Sequence of chain 1.D:
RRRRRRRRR

Binding-site contacts:
Ligand atom O contacts residue SER117 of chain 1.A at 3.3 Å.
Ligand atom CZ contacts residue TRP110 of chain 1.A at 3.4 Å (hydrophobic).
Ligand atom NH2 contacts residue SER117 of chain 1.A at 3.3 Å (h-bond).
Ligand atom NE contacts residue SER117 of chain 1.A at 3.2 Å (h-bond).
Ligand atom CB contacts residue SER159 of chain 1.A at 3.2 Å.
Ligand atom NH1 contacts residue TRP194 of chain 1.A at 3.2 Å.
Ligand atom O contacts residue ASN72 of chain 1.A at 3.2 Å (h-bond).
Ligand atom NH2 contacts residue GLU65 of chain 1.B at 2.7 Å (salt-bridge).
Ligand atom O contacts residue ASN198 of chain 1.A at 3.0 Å (h-bond).
Ligand atom CZ contacts residue GLY76 of chain 1.A at 3.1 Å.
Ligand atom NE contacts residue SER159 of chain 1.A at 2.9 Å (h-bond).
Ligand atom NH1 contacts residue GLY76 of chain 1.A at 1.8 Å (h-bond).
Ligand atom NE contacts residue SER201 of chain 1.A at 2.9 Å (h-bond).
Ligand atom CZ contacts residue TRP194 of chain 1.A at 3.4 Å (hydrophobic).
Ligand atom NH1 contacts residue GLY160 of chain 1.A at 2.6 Å (h-bond).
Ligand atom NH1 contacts residue TRP110 of chain 1.A at 3.1 Å.
Ligand atom CD contacts residue GLY118 of chain 1.A at 3.3 Å.
Ligand atom O contacts residue TRP152 of chain 1.A at 3.2 Å (h-bond).
Ligand atom NH1 contacts residue GLY118 of chain 1.A at 2.4 Å (h-bond).
Ligand atom O contacts residue SER75 of chain 1.A at 3.4 Å.
Ligand atom CD contacts residue SER75 of chain 1.A at 3.2 Å.
Ligand atom NH2 contacts residue SER201 of chain 1.A at 3.4 Å (h-bond).
Ligand atom CG contacts residue SER159 of chain 1.A at 3.2 Å.
Ligand atom CZ contacts residue GLY118 of chain 1.A at 3.1 Å.
Ligand atom N contacts residue ASN114 of chain 1.A at 3.3 Å (h-bond).
Ligand atom NH1 contacts residue SER33 of chain 1.A at 3.2 Å (h-bond).
Ligand atom NH2 contacts residue ASN78 of chain 1.A at 2.8 Å (h-bond).
Ligand atom O contacts residue ASN114 of chain 1.A at 3.4 Å (h-bond).
Ligand atom CB contacts residue ASN198 of chain 1.A at 3.1 Å.
Ligand atom N contacts residue ARG9 of chain 1.D at 2.3 Å (salt-bridge).
Ligand atom NH2 contacts residue TRP194 of chain 1.A at 3.1 Å.
Ligand atom NH2 contacts residue ASN120 of chain 1.A at 2.5 Å (h-bond).
Ligand atom NH2 contacts residue ASN162 of chain 1.A at 2.7 Å (h-bond).
Ligand atom O contacts residue ASN156 of chain 1.A at 2.8 Å (h-bond).
Ligand atom CD contacts residue TRP68 of chain 1.B at 3.3 Å (hydrophobic).
Ligand atom CD contacts residue TRP152 of chain 1.A at 3.3 Å (hydrophobic).
Ligand atom N contacts residue ASN156 of chain 1.A at 3.0 Å (h-bond).
Ligand atom N contacts residue ASN198 of chain 1.A at 2.8 Å (h-bond).
Ligand atom NH1 contacts residue GLU65 of chain 1.B at 3.4 Å (salt-bridge).
Ligand atom NH1 contacts residue GLU149 of chain 1.A at 2.7 Å (salt-bridge).

This protein binds this small molecule.
Small molecule (SMILES): NC(N)=NCCC[C@@H](C=O)NC(=O)[C@H](CCCN=C(N)N)NC(=O)[C@H](CCCN=C(N)N)NC(=O)[C@H](CCCN=C(N)N)NC(=O)[C@H](CCCN=C(N)N)NC(=O)[C@H](CCCN=C(N)N)NC(=O)[C@H](CCCN=C(N)N)NC(=O)[C@H](CCCN=C(N)N)NC(=O)[C@@H](N)CCCN=C(N)N

Sequence of chain 1.B:
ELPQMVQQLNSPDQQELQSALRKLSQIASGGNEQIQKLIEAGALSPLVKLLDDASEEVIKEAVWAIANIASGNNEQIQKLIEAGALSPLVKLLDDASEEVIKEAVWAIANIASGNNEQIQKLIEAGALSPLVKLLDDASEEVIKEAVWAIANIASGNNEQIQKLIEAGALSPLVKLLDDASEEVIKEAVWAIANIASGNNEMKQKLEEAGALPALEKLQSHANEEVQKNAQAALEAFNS

Sequence of chain 1.A:
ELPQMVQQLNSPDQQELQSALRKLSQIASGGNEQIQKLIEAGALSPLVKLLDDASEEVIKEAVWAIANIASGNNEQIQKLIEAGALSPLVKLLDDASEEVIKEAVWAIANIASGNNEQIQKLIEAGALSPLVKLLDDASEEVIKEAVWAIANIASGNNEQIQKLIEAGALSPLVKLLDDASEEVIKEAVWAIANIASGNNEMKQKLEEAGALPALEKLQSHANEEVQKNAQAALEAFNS